Sequence of chain 58.B:
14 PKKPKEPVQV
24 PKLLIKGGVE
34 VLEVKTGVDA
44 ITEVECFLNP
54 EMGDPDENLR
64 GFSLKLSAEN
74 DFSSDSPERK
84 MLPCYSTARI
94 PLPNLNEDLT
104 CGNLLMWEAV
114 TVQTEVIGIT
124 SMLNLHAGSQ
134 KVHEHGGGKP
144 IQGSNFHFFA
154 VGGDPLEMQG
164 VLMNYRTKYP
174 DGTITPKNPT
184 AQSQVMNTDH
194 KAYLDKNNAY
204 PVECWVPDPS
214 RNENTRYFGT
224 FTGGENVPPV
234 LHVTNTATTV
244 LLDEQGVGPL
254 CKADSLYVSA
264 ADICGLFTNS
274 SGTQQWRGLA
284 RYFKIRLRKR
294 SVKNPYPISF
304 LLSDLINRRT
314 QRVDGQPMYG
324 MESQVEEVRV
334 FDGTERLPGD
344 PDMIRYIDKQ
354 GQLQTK

This protein binds this small molecule.
Small molecule (SMILES): CC(=O)N[C@H]1[C@H]([C@H](O)[C@H](O)CO)O[C@@](O[C@H](CO)[C@@H](O)[C@@H]2O[C@@H](C(=O)O)C[C@H](O)[C@H]2NC(C)=O)(C(=O)O)C[C@@H]1O

Sequence of chain 58.E:
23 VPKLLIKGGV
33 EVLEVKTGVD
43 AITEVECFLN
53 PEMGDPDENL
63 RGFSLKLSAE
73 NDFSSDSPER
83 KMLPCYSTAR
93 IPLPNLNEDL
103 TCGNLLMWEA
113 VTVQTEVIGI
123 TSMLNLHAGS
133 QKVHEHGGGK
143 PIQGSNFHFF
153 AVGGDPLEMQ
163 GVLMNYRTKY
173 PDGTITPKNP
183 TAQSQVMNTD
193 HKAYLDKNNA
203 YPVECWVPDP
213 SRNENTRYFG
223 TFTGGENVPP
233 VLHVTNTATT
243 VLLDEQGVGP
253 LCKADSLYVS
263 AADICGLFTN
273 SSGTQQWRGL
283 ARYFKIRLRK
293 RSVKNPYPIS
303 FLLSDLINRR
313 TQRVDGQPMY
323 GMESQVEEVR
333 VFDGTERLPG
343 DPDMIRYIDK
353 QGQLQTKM

Binding-site contacts:
Ligand atom C11 contacts residue PHE270 of chain 58.A at 3.8 Å (hydrophobic).
Ligand atom C10 contacts residue LEU62 of chain 58.A at 3.9 Å (hydrophobic).
Ligand atom N5 contacts residue ASN272 of chain 58.A at 3.1 Å (h-bond).
Ligand atom N5 contacts residue GLN278 of chain 58.A at 3.7 Å.
Ligand atom C10 contacts residue GLN278 of chain 58.A at 4.0 Å.
Ligand atom O10 contacts residue LEU62 of chain 58.A at 3.6 Å.
Ligand atom O1B contacts residue THR276 of chain 58.A at 2.8 Å (h-bond).
Ligand atom O1B contacts residue LYS68 of chain 58.A at 3.7 Å.
Ligand atom C9 contacts residue GLN278 of chain 58.A at 3.2 Å.
Ligand atom C11 contacts residue THR276 of chain 58.A at 3.7 Å.
Ligand atom C5 contacts residue ASN272 of chain 58.A at 3.9 Å.
Ligand atom C11 contacts residue GLN278 of chain 58.A at 3.4 Å.
Ligand atom C1 contacts residue THR276 of chain 58.A at 3.5 Å.
Ligand atom C11 contacts residue PHE75 of chain 58.B at 3.5 Å (hydrophobic).
Ligand atom C11 contacts residue LEU62 of chain 58.A at 4.0 Å (hydrophobic).
Ligand atom C11 contacts residue PHE65 of chain 58.A at 3.7 Å (hydrophobic).
Ligand atom C11 contacts residue ASN272 of chain 58.A at 3.4 Å.
Ligand atom C6 contacts residue ASN272 of chain 58.A at 3.5 Å.
Ligand atom O1B contacts residue SER274 of chain 58.A at 3.9 Å.
Ligand atom O8 contacts residue THR276 of chain 58.A at 3.2 Å.
Ligand atom O10 contacts residue PHE75 of chain 58.B at 3.5 Å.
Ligand atom O8 contacts residue GLN278 of chain 58.A at 3.5 Å (h-bond).
Ligand atom O8 contacts residue LYS68 of chain 58.A at 3.9 Å.
Ligand atom O1A contacts residue THR276 of chain 58.A at 3.4 Å (h-bond).
Ligand atom C11 contacts residue HIS138 of chain 58.E at 3.4 Å.
Ligand atom C4 contacts residue ASN272 of chain 58.A at 4.0 Å.
Ligand atom C10 contacts residue PHE75 of chain 58.B at 3.9 Å (hydrophobic).
Ligand atom C1 contacts residue SER274 of chain 58.A at 3.4 Å.
Ligand atom O9 contacts residue LEU67 of chain 58.A at 3.2 Å.
Ligand atom O1B contacts residue ASN272 of chain 58.A at 3.7 Å.
Ligand atom C9 contacts residue LEU67 of chain 58.A at 3.9 Å (hydrophobic).
Ligand atom C10 contacts residue ASN272 of chain 58.A at 3.7 Å.
Ligand atom O1A contacts residue SER274 of chain 58.A at 2.3 Å (h-bond).
Ligand atom O8 contacts residue ASN272 of chain 58.A at 3.5 Å (h-bond).
Ligand atom O1A contacts residue LYS68 of chain 58.A at 3.2 Å (salt-bridge).
Ligand atom C7 contacts residue GLN278 of chain 58.A at 3.8 Å.
Ligand atom C1 contacts residue LYS68 of chain 58.A at 3.8 Å.
Ligand atom C9 contacts residue LYS68 of chain 58.A at 3.8 Å.
Ligand atom C8 contacts residue GLN278 of chain 58.A at 3.7 Å.
Ligand atom O9 contacts residue LYS68 of chain 58.A at 2.8 Å (salt-bridge).

Sequence of chain 58.A:
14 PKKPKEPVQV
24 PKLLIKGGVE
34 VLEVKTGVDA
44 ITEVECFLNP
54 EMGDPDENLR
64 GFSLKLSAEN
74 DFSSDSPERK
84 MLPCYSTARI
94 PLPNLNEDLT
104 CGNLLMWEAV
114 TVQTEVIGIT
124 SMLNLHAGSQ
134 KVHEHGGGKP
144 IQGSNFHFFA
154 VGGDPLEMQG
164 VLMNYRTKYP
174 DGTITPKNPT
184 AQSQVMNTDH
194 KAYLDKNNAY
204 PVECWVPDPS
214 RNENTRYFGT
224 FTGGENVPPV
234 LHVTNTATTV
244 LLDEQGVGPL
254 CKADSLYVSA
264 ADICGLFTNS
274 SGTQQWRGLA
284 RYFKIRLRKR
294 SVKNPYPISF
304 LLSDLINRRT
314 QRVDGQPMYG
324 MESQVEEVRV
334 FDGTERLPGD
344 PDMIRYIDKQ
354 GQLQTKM